A small-molecule ligand and the protein it binds are described below.
Small molecule (SMILES): Nc1ncnc2c1ncn2[C@@H]1O[C@H](CO[P](=O)(O)C[P](=O)(O)OP(=O)(O)O)[C@@H](O)[C@H]1O

Binding-site contacts:
Ligand atom N1 contacts residue ILE112 of chain 1.D at 3.0 Å (h-bond).
Ligand atom O3B contacts residue TYR220 of chain 1.D at 3.4 Å (h-bond).
Ligand atom O2B contacts residue CYS71 of chain 1.D at 3.0 Å (h-bond).
Ligand atom O4' contacts residue ILE166 of chain 1.D at 3.6 Å.
Ligand atom O2' contacts residue SER64 of chain 1.D at 2.9 Å (h-bond).
Ligand atom O2G contacts residue LEU227 of chain 1.D at 2.9 Å (h-bond).
Ligand atom N6 contacts residue ILE112 of chain 1.D at 2.9 Å (h-bond).
Ligand atom O3G contacts residue SER226 of chain 1.D at 3.5 Å.
Ligand atom O2' contacts residue GLY167 of chain 1.D at 3.0 Å (h-bond).
Ligand atom O1G contacts residue ASP70 of chain 1.D at 2.9 Å (salt-bridge).
Ligand atom O2B contacts residue GLY68 of chain 1.D at 3.2 Å.
Ligand atom O3G contacts residue TYR220 of chain 1.D at 2.6 Å (h-bond).
Ligand atom PG contacts residue LYS69 of chain 1.D at 3.5 Å.
Ligand atom PG contacts residue ASP70 of chain 1.D at 3.7 Å.
Ligand atom O3B contacts residue MG1 of chain 1.R at 3.5 Å.
Ligand atom O1B contacts residue MG1 of chain 1.R at 2.1 Å.
Ligand atom O2B contacts residue LYS69 of chain 1.D at 3.6 Å.
Ligand atom N3 contacts residue SER64 of chain 1.D at 3.5 Å.
Ligand atom O1B contacts residue ASP70 of chain 1.D at 3.1 Å (salt-bridge).
Ligand atom PG contacts residue TYR220 of chain 1.D at 3.6 Å.
Ligand atom PG contacts residue MG1 of chain 1.R at 3.3 Å.
Ligand atom O3' contacts residue CYS71 of chain 1.D at 3.0 Å.
Ligand atom C2 contacts residue VAL110 of chain 1.D at 3.4 Å (hydrophobic).
Ligand atom C3A contacts residue ASN66 of chain 1.D at 3.3 Å.
Ligand atom O2B contacts residue ASP70 of chain 1.D at 3.2 Å (salt-bridge).
Ligand atom O3B contacts residue GLY68 of chain 1.D at 3.6 Å.
Ligand atom C2' contacts residue ASN66 of chain 1.D at 3.7 Å.
Ligand atom PB contacts residue ASP70 of chain 1.D at 3.6 Å.
Ligand atom PB contacts residue MG1 of chain 1.R at 3.3 Å.
Ligand atom O1A contacts residue ASN66 of chain 1.D at 3.0 Å (h-bond).
Ligand atom N7 contacts residue ASN66 of chain 1.D at 3.5 Å (h-bond).
Ligand atom C3' contacts residue ASN66 of chain 1.D at 3.6 Å.
Ligand atom O3G contacts residue LEU227 of chain 1.D at 3.6 Å (h-bond).
Ligand atom O3G contacts residue LYS69 of chain 1.D at 2.9 Å (salt-bridge).
Ligand atom C5 contacts residue ASN66 of chain 1.D at 3.6 Å.
Ligand atom O3' contacts residue GLY167 of chain 1.D at 3.1 Å (h-bond).
Ligand atom O1G contacts residue MG1 of chain 1.R at 2.1 Å.
Ligand atom O3G contacts residue THR225 of chain 1.D at 3.7 Å.
Ligand atom O1G contacts residue LYS69 of chain 1.D at 3.1 Å (salt-bridge).
Ligand atom O3B contacts residue ASP70 of chain 1.D at 3.5 Å (salt-bridge).

Sequence of chain 1.D:
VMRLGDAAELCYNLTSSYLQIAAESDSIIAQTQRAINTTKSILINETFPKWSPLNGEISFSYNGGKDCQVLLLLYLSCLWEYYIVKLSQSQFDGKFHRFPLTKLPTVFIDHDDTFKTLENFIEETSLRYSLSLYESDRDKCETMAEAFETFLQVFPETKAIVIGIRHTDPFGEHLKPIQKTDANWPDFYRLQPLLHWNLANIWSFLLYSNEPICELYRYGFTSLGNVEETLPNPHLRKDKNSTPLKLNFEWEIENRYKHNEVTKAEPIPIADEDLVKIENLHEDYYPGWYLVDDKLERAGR